Sequence of chain 1.A:
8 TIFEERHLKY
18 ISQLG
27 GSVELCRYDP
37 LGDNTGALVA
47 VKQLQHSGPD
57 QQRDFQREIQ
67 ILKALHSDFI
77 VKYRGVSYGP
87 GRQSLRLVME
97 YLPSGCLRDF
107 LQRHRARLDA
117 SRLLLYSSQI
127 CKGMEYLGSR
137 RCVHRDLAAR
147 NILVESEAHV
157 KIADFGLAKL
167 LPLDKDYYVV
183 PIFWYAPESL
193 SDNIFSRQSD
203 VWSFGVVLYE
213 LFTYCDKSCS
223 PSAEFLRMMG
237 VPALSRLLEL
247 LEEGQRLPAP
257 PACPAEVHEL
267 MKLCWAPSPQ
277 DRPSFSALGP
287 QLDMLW

A small-molecule ligand and the protein it binds are described below.
Small molecule (SMILES): CC1(C)[C@H](Nc2c(C(N)=O)cnn3cc(-c4ccccc4)cc23)CC[C@]1(C)N

Binding-site contacts:
Ligand atom C27 contacts residue GLY101 of chain 1.A at 3.6 Å.
Ligand atom C5 contacts residue ALA46 of chain 1.A at 3.8 Å (hydrophobic).
Ligand atom C9 contacts residue LEU98 of chain 1.A at 3.2 Å (hydrophobic).
Ligand atom C22 contacts residue LEU149 of chain 1.A at 3.8 Å (hydrophobic).
Ligand atom C23 contacts residue GLY101 of chain 1.A at 3.5 Å.
Ligand atom C9 contacts residue LEU149 of chain 1.A at 3.8 Å (hydrophobic).
Ligand atom N2 contacts residue LEU149 of chain 1.A at 3.5 Å.
Ligand atom N12 contacts residue VAL77 of chain 1.A at 3.6 Å.
Ligand atom N12 contacts residue GLU96 of chain 1.A at 3.2 Å (salt-bridge).
Ligand atom C9 contacts residue TYR97 of chain 1.A at 3.4 Å (hydrophobic).
Ligand atom C8 contacts residue GLY101 of chain 1.A at 3.8 Å.
Ligand atom N3 contacts residue TYR97 of chain 1.A at 3.6 Å.
Ligand atom C1 contacts residue LEU149 of chain 1.A at 3.5 Å (hydrophobic).
Ligand atom C4 contacts residue LEU149 of chain 1.A at 3.5 Å (hydrophobic).
Ligand atom O13 contacts residue MET95 of chain 1.A at 3.7 Å.
Ligand atom C7 contacts residue LEU149 of chain 1.A at 3.9 Å (hydrophobic).
Ligand atom C14 contacts residue GLY101 of chain 1.A at 3.4 Å.
Ligand atom C23 contacts residue PRO99 of chain 1.A at 3.9 Å (hydrophobic).
Ligand atom N10 contacts residue VAL29 of chain 1.A at 3.8 Å.
Ligand atom N12 contacts residue MET95 of chain 1.A at 3.5 Å.
Ligand atom N21 contacts residue ARG146 of chain 1.A at 3.7 Å.
Ligand atom N12 contacts residue ALA46 of chain 1.A at 3.4 Å.
Ligand atom N3 contacts residue LEU98 of chain 1.A at 3.1 Å (h-bond).
Ligand atom C23 contacts residue TYR97 of chain 1.A at 3.4 Å (hydrophobic).
Ligand atom C28 contacts residue ARG146 of chain 1.A at 3.5 Å.
Ligand atom C4 contacts residue GLU96 of chain 1.A at 3.3 Å.
Ligand atom C24 contacts residue TYR97 of chain 1.A at 3.7 Å (hydrophobic).
Ligand atom C5 contacts residue LEU149 of chain 1.A at 3.5 Å (hydrophobic).
Ligand atom C24 contacts residue GLY101 of chain 1.A at 3.9 Å.
Ligand atom N2 contacts residue TYR97 of chain 1.A at 3.7 Å.
Ligand atom C20 contacts residue ASP160 of chain 1.A at 3.8 Å.
Ligand atom C18 contacts residue GLY22 of chain 1.A at 3.7 Å.
Ligand atom N3 contacts residue LEU149 of chain 1.A at 3.9 Å.
Ligand atom C22 contacts residue ARG146 of chain 1.A at 3.8 Å.
Ligand atom C19 contacts residue GLY22 of chain 1.A at 3.8 Å.
Ligand atom C24 contacts residue PRO99 of chain 1.A at 3.6 Å (hydrophobic).
Ligand atom N21 contacts residue ASN147 of chain 1.A at 3.3 Å (h-bond).
Ligand atom C4 contacts residue ALA46 of chain 1.A at 3.8 Å (hydrophobic).
Ligand atom C11 contacts residue ALA46 of chain 1.A at 3.8 Å (hydrophobic).
Ligand atom C19 contacts residue VAL29 of chain 1.A at 3.7 Å (hydrophobic).